Binding-site contacts:
Ligand atom N16 contacts residue ALA52 of chain 1.B at 3.4 Å.
Ligand atom O15 contacts residue MET95 of chain 1.B at 3.4 Å.
Ligand atom O11 contacts residue LEU45 of chain 1.B at 3.4 Å.
Ligand atom C21 contacts residue ASP51 of chain 1.B at 3.9 Å.
Ligand atom C10 contacts residue ASN48 of chain 1.B at 3.4 Å.
Ligand atom C01 contacts residue PHE135 of chain 1.B at 3.8 Å (hydrophobic).
Ligand atom O15 contacts residue GLY94 of chain 1.B at 3.8 Å.
Ligand atom O13 contacts residue LEU45 of chain 1.B at 3.4 Å (h-bond).
Ligand atom C22 contacts residue ASP51 of chain 1.B at 3.6 Å.
Ligand atom C24 contacts residue ASN48 of chain 1.B at 3.8 Å.
Ligand atom C02 contacts residue PHE135 of chain 1.B at 3.6 Å (hydrophobic).
Ligand atom C14 contacts residue THR181 of chain 1.B at 3.5 Å.
Ligand atom O13 contacts residue VAL183 of chain 1.B at 3.5 Å.
Ligand atom C01 contacts residue DMS1 of chain 1.H at 3.7 Å.
Ligand atom C12 contacts residue ASP90 of chain 1.B at 2.9 Å.
Ligand atom C05 contacts residue MET95 of chain 1.B at 3.8 Å (hydrophobic).
Ligand atom C09 contacts residue ASN48 of chain 1.B at 3.6 Å.
Ligand atom C03 contacts residue PHE135 of chain 1.B at 3.4 Å (hydrophobic).
Ligand atom O08 contacts residue ALA52 of chain 1.B at 3.4 Å.
Ligand atom C01 contacts residue ASN48 of chain 1.B at 3.6 Å.
Ligand atom C17 contacts residue ILE93 of chain 1.B at 3.9 Å (hydrophobic).
Ligand atom O08 contacts residue ASP90 of chain 1.B at 2.7 Å (salt-bridge).
Ligand atom O08 contacts residue THR181 of chain 1.B at 3.6 Å.
Ligand atom C09 contacts residue ASP90 of chain 1.B at 3.7 Å.
Ligand atom C06 contacts residue THR181 of chain 1.B at 3.9 Å.
Ligand atom C23 contacts residue ALA52 of chain 1.B at 3.8 Å (hydrophobic).
Ligand atom O11 contacts residue VAL183 of chain 1.B at 3.7 Å.
Ligand atom O13 contacts residue LEU88 of chain 1.B at 3.8 Å.
Ligand atom C18 contacts residue ALA52 of chain 1.B at 3.7 Å (hydrophobic).
Ligand atom C12 contacts residue LEU45 of chain 1.B at 3.6 Å (hydrophobic).
Ligand atom C17 contacts residue GLY94 of chain 1.B at 3.8 Å.
Ligand atom C07 contacts residue THR181 of chain 1.B at 3.7 Å.
Ligand atom C24 contacts residue ALA52 of chain 1.B at 3.7 Å (hydrophobic).
Ligand atom C07 contacts residue ASP90 of chain 1.B at 3.6 Å.
Ligand atom C19 contacts residue ILE93 of chain 1.B at 3.6 Å (hydrophobic).
Ligand atom O15 contacts residue THR181 of chain 1.B at 2.7 Å (h-bond).
Ligand atom C02 contacts residue ASN48 of chain 1.B at 3.6 Å.
Ligand atom C17 contacts residue ALA52 of chain 1.B at 3.4 Å (hydrophobic).
Ligand atom O11 contacts residue ASN48 of chain 1.B at 3.5 Å (h-bond).
Ligand atom C12 contacts residue ALA49 of chain 1.B at 3.5 Å (hydrophobic).

The small molecule below binds the protein below.
Small molecule (SMILES): CC(C)c1cc(C(=O)N2Cc3ccccc3C2)c(O)c(CO)c1O

Sequence of chain 1.B:
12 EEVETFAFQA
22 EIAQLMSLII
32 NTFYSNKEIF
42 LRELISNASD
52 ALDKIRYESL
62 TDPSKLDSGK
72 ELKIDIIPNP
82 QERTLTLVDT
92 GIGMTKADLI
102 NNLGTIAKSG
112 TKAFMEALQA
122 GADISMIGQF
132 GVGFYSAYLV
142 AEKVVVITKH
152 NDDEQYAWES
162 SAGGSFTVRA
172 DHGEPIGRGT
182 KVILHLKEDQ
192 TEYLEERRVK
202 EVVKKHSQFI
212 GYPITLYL